Sequence of chain 1.A:
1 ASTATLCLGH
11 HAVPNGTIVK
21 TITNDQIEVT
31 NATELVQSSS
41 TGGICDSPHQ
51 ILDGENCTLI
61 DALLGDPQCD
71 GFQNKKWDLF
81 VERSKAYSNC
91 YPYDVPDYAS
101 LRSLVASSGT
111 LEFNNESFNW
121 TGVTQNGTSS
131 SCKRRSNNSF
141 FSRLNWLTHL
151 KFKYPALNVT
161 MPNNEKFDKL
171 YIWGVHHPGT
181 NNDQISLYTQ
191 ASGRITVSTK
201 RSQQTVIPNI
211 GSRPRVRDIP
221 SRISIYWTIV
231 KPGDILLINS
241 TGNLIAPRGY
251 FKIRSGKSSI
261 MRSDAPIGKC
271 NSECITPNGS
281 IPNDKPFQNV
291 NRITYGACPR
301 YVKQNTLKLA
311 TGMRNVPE

Binding-site contacts:
Ligand atom N2 contacts residue SER212 of chain 3.A at 3.4 Å.
Ligand atom C8 contacts residue SER212 of chain 3.A at 4.2 Å.
Ligand atom C8 contacts residue PRO214 of chain 3.A at 3.8 Å (hydrophobic).
Ligand atom O7 contacts residue ARG215 of chain 3.A at 3.6 Å (salt-bridge).
Ligand atom O7 contacts residue PRO214 of chain 3.A at 3.5 Å.
Ligand atom O6 contacts residue THR160 of chain 1.A at 3.7 Å.
Ligand atom C7 contacts residue ASN158 of chain 1.A at 3.7 Å.
Ligand atom C8 contacts residue ARG215 of chain 3.A at 3.2 Å.
Ligand atom C7 contacts residue PRO214 of chain 3.A at 4.1 Å (hydrophobic).
Ligand atom C8 contacts residue NAG1 of chain 1.E at 4.0 Å.
Ligand atom C3 contacts residue ASN158 of chain 1.A at 3.8 Å.
Ligand atom C8 contacts residue SER212 of chain 3.A at 3.5 Å.
Ligand atom C3 contacts residue SER212 of chain 3.A at 3.8 Å.
Ligand atom C2 contacts residue ARG215 of chain 3.A at 4.1 Å.
Ligand atom C4 contacts residue ASN158 of chain 1.A at 4.2 Å.
Ligand atom C8 contacts residue ARG213 of chain 3.A at 3.5 Å.
Ligand atom C5 contacts residue ASN158 of chain 1.A at 3.6 Å.
Ligand atom N2 contacts residue ASN158 of chain 1.A at 3.0 Å (h-bond).
Ligand atom O7 contacts residue NAG1 of chain 1.E at 4.4 Å.
Ligand atom C8 contacts residue GLY179 of chain 3.A at 4.5 Å.
Ligand atom C4 contacts residue ARG215 of chain 3.A at 4.3 Å.
Ligand atom O5 contacts residue ARG215 of chain 3.A at 4.2 Å.
Ligand atom C7 contacts residue SER212 of chain 3.A at 3.9 Å.
Ligand atom C7 contacts residue ARG215 of chain 3.A at 3.6 Å.
Ligand atom O3 contacts residue SER212 of chain 3.A at 4.0 Å.
Ligand atom O7 contacts residue ASN158 of chain 1.A at 4.0 Å.
Ligand atom O5 contacts residue ASN158 of chain 1.A at 2.3 Å (h-bond).
Ligand atom C6 contacts residue ARG215 of chain 3.A at 4.3 Å.
Ligand atom O6 contacts residue ASN158 of chain 1.A at 4.5 Å.
Ligand atom C1 contacts residue ARG215 of chain 3.A at 4.4 Å.
Ligand atom C7 contacts residue NAG1 of chain 1.E at 4.4 Å.
Ligand atom C2 contacts residue ASN158 of chain 1.A at 2.5 Å.
Ligand atom O5 contacts residue ARG215 of chain 3.A at 4.5 Å.
Ligand atom C2 contacts residue SER212 of chain 3.A at 4.2 Å.
Ligand atom C1 contacts residue ASN158 of chain 1.A at 1.4 Å.

The protein below binds the small molecule below.
Small molecule (SMILES): CC(=O)N[C@H]1[C@@H](O[C@H]2[C@H](O)[C@@H](NC(C)=O)CO[C@@H]2CO)O[C@H](CO)[C@@H](O[C@H]2O[C@H](CO)[C@@H](O)[C@H](O)[C@@H]2O)[C@@H]1O

Sequence of chain 3.A:
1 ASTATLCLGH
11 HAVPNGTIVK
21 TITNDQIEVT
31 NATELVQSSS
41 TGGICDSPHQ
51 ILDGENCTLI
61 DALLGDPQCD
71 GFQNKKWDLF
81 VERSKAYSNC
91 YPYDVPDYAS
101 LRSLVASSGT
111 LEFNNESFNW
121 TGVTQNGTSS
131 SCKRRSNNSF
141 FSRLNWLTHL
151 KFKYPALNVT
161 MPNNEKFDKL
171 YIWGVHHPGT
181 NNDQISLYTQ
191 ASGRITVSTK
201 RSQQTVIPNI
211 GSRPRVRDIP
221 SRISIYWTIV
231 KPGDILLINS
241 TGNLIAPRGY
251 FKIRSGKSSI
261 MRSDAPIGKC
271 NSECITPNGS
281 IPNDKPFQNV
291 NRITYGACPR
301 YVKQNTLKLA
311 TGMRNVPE